Binding-site contacts:
Ligand atom O4 contacts residue ASN14 of chain 1.A at 2.9 Å (h-bond).
Ligand atom C11 contacts residue TYR100 of chain 1.A at 3.9 Å (hydrophobic).
Ligand atom N1 contacts residue LEU99 of chain 1.A at 4.0 Å.
Ligand atom C11 contacts residue TYR12 of chain 1.A at 3.0 Å (hydrophobic).
Ligand atom O5 contacts residue LEU99 of chain 1.A at 3.1 Å (h-bond).
Ligand atom O2 contacts residue GLY98 of chain 1.A at 3.5 Å.
Ligand atom N1 contacts residue TYR100 of chain 1.A at 3.7 Å.
Ligand atom O3 contacts residue GLY227 of chain 1.A at 3.5 Å.
Ligand atom C8 contacts residue LEU99 of chain 1.A at 3.6 Å (hydrophobic).
Ligand atom O6 contacts residue ASP208 of chain 1.A at 2.7 Å (salt-bridge).
Ligand atom O6 contacts residue LEU99 of chain 1.A at 3.2 Å (h-bond).
Ligand atom C6 contacts residue TYR12 of chain 1.A at 3.8 Å (hydrophobic).
Ligand atom O4 contacts residue ARG228 of chain 1.A at 3.2 Å (salt-bridge).
Ligand atom C6 contacts residue ASP208 of chain 1.A at 3.4 Å.
Ligand atom C6 contacts residue TYR100 of chain 1.A at 3.9 Å (hydrophobic).
Ligand atom C6 contacts residue LEU99 of chain 1.A at 4.1 Å (hydrophobic).
Ligand atom C3 contacts residue ARG228 of chain 1.A at 3.9 Å.
Ligand atom O2 contacts residue LEU99 of chain 1.A at 3.5 Å (h-bond).
Ligand atom O6 contacts residue TYR100 of chain 1.A at 3.1 Å (h-bond).
Ligand atom C1 contacts residue LEU99 of chain 1.A at 3.8 Å (hydrophobic).
Ligand atom C6 contacts residue ALA207 of chain 1.A at 3.6 Å (hydrophobic).
Ligand atom C4 contacts residue ASN14 of chain 1.A at 3.9 Å.
Ligand atom C5 contacts residue TYR12 of chain 1.A at 4.0 Å (hydrophobic).
Ligand atom C14 contacts residue LEU99 of chain 1.A at 3.9 Å (hydrophobic).
Ligand atom N1 contacts residue TYR12 of chain 1.A at 3.4 Å (h-bond).
Ligand atom C5 contacts residue LEU99 of chain 1.A at 4.1 Å (hydrophobic).
Ligand atom C4 contacts residue ASP208 of chain 1.A at 3.4 Å.
Ligand atom O3 contacts residue ARG228 of chain 1.A at 3.0 Å (salt-bridge).
Ligand atom O4 contacts residue ASP208 of chain 1.A at 2.5 Å (salt-bridge).
Ligand atom C12 contacts residue LEU99 of chain 1.A at 3.6 Å (hydrophobic).
Ligand atom C13 contacts residue LEU99 of chain 1.A at 4.1 Å (hydrophobic).
Ligand atom C5 contacts residue ASP208 of chain 1.A at 4.0 Å.
Ligand atom O4 contacts residue TYR12 of chain 1.A at 3.8 Å.
Ligand atom O6 contacts residue GLY98 of chain 1.A at 3.3 Å.
Ligand atom C4 contacts residue GLY227 of chain 1.A at 4.0 Å.
Ligand atom O6 contacts residue ALA207 of chain 1.A at 3.3 Å.
Ligand atom O4 contacts residue GLY227 of chain 1.A at 3.9 Å.
Ligand atom C4 contacts residue ARG228 of chain 1.A at 3.8 Å.
Ligand atom C10 contacts residue LEU99 of chain 1.A at 4.0 Å (hydrophobic).
Ligand atom C9 contacts residue LEU99 of chain 1.A at 3.5 Å (hydrophobic).

A small-molecule ligand and the protein it binds are described below.
Small molecule (SMILES): OC[C@H]1O[C@H](Oc2c[nH]c3ccc(Br)c(Cl)c23)[C@@H](O)[C@@H](O)[C@@H]1O

Sequence of chain 1.A:
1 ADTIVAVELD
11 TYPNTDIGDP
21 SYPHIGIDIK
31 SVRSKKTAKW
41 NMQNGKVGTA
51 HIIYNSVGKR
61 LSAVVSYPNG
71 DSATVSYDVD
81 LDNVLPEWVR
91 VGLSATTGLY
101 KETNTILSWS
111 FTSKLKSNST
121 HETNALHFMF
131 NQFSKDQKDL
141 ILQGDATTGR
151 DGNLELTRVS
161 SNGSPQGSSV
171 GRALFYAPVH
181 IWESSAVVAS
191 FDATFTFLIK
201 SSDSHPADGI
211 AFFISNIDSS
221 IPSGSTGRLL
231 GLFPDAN